The protein below binds the small molecule below.
Small molecule (SMILES): N[C@H]1CCON1

Binding-site contacts:
Ligand atom C04 contacts residue GLY130 of chain 1.A at 4.1 Å.
Ligand atom O05 contacts residue GLY127 of chain 1.A at 3.0 Å (h-bond).
Ligand atom C03 contacts residue LYS131 of chain 1.A at 3.9 Å.
Ligand atom N06 contacts residue GLY127 of chain 1.A at 3.2 Å (h-bond).
Ligand atom O05 contacts residue GLY130 of chain 1.A at 3.5 Å.
Ligand atom C03 contacts residue GLY130 of chain 1.A at 4.0 Å.
Ligand atom N06 contacts residue LYS131 of chain 1.A at 4.0 Å.
Ligand atom C04 contacts residue PRO132 of chain 1.A at 3.7 Å (hydrophobic).
Ligand atom C03 contacts residue VAL57 of chain 1.A at 4.0 Å (hydrophobic).
Ligand atom C02 contacts residue GLY130 of chain 1.A at 4.0 Å.
Ligand atom O05 contacts residue LYS131 of chain 1.A at 3.5 Å (salt-bridge).
Ligand atom N01 contacts residue VAL57 of chain 1.A at 3.7 Å.
Ligand atom C03 contacts residue PRO132 of chain 1.A at 3.6 Å (hydrophobic).
Ligand atom C03 contacts residue THR56 of chain 1.A at 3.8 Å.
Ligand atom N01 contacts residue THR56 of chain 1.A at 3.0 Å (h-bond).
Ligand atom C02 contacts residue THR56 of chain 1.A at 3.6 Å.
Ligand atom N01 contacts residue GLY130 of chain 1.A at 4.0 Å.
Ligand atom C04 contacts residue LYS131 of chain 1.A at 3.6 Å.
Ligand atom N06 contacts residue GLY130 of chain 1.A at 3.3 Å (h-bond).

Sequence of chain 1.A:
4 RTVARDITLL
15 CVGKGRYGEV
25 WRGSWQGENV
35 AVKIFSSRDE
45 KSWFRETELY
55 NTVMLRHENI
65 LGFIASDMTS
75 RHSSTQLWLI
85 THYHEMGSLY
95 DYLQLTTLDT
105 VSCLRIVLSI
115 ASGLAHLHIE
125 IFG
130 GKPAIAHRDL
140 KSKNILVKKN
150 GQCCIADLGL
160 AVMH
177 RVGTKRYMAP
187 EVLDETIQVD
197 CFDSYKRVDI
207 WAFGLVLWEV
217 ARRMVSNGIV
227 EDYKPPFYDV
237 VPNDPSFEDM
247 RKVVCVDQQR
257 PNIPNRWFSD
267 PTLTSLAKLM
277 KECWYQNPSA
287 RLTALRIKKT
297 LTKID